Binding-site contacts:
Ligand atom CG contacts residue SER276 of chain 1.A at 3.9 Å.
Ligand atom CB contacts residue SER276 of chain 1.A at 3.7 Å.
Ligand atom CA contacts residue SER276 of chain 1.A at 4.3 Å.
Ligand atom CB contacts residue GLU273 of chain 1.A at 3.8 Å.
Ligand atom CB contacts residue SER272 of chain 1.A at 4.2 Å.
Ligand atom OD contacts residue SER272 of chain 1.A at 3.8 Å.
Ligand atom CG contacts residue GLU273 of chain 1.A at 3.8 Å.
Ligand atom CG contacts residue SER272 of chain 1.A at 3.3 Å.

Sequence of chain 1.A:
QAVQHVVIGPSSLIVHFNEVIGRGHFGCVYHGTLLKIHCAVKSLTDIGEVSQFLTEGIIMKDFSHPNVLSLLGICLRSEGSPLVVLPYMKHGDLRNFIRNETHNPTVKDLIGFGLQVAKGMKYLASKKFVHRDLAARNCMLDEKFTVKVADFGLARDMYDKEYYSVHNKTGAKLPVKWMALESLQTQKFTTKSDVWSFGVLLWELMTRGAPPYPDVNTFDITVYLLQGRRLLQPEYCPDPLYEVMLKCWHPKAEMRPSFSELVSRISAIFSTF

The protein below binds the small molecule below.
Small molecule (SMILES): O=C1CCCO1